Binding-site contacts:
Ligand atom N2 contacts residue MET114 of chain 22.A at 3.6 Å.
Ligand atom C3 contacts residue GLU28 of chain 5.A at 3.8 Å.
Ligand atom OP6 contacts residue ARG106 of chain 19.A at 2.8 Å (salt-bridge).
Ligand atom OP4 contacts residue ARG106 of chain 19.A at 3.8 Å.
Ligand atom C6 contacts residue HIS183 of chain 22.A at 3.6 Å.
Ligand atom N1 contacts residue MN1 of chain 5.B at 2.3 Å.
Ligand atom C6 contacts residue MN1 of chain 5.B at 3.1 Å.
Ligand atom C3 contacts residue MN1 of chain 22.C at 3.2 Å.
Ligand atom C4 contacts residue MN1 of chain 22.C at 3.0 Å.
Ligand atom N1 contacts residue HIS80 of chain 5.A at 3.4 Å (h-bond).
Ligand atom O3 contacts residue GLU187 of chain 22.A at 2.7 Å (salt-bridge).
Ligand atom N1 contacts residue MET114 of chain 22.A at 3.5 Å.
Ligand atom C6 contacts residue HIS184 of chain 22.A at 3.7 Å.
Ligand atom C5 contacts residue MET114 of chain 22.A at 3.6 Å (hydrophobic).
Ligand atom N1 contacts residue GLU84 of chain 5.A at 3.2 Å (salt-bridge).
Ligand atom C5 contacts residue GLU84 of chain 5.A at 3.6 Å.
Ligand atom OP1 contacts residue GLU187 of chain 22.A at 3.6 Å (salt-bridge).
Ligand atom OP4 contacts residue LYS191 of chain 22.A at 3.8 Å.
Ligand atom OP4 contacts residue HIS62 of chain 22.A at 3.2 Å (h-bond).
Ligand atom C2 contacts residue GLU28 of chain 5.A at 3.8 Å.
Ligand atom N2 contacts residue MN1 of chain 22.C at 2.2 Å.
Ligand atom N2 contacts residue HIS183 of chain 22.A at 3.2 Å (h-bond).
Ligand atom O2 contacts residue GLU28 of chain 5.A at 3.0 Å (salt-bridge).
Ligand atom C4 contacts residue HIS81 of chain 5.A at 3.4 Å.
Ligand atom OP5 contacts residue ARG106 of chain 19.A at 3.9 Å.
Ligand atom OP6 contacts residue LYS191 of chain 22.A at 3.2 Å (salt-bridge).
Ligand atom C6 contacts residue MET114 of chain 22.A at 3.4 Å (hydrophobic).
Ligand atom N1 contacts residue HIS184 of chain 22.A at 3.5 Å (h-bond).
Ligand atom O3 contacts residue HIS81 of chain 5.A at 3.5 Å (h-bond).
Ligand atom C3 contacts residue GLU187 of chain 22.A at 3.9 Å.
Ligand atom C6 contacts residue HIS80 of chain 5.A at 3.3 Å.
Ligand atom N2 contacts residue HIS81 of chain 5.A at 2.9 Å (h-bond).
Ligand atom N2 contacts residue GLU187 of chain 22.A at 3.3 Å (salt-bridge).
Ligand atom C4 contacts residue MET114 of chain 22.A at 3.7 Å (hydrophobic).
Ligand atom O3 contacts residue HIS54 of chain 22.A at 3.3 Å (h-bond).
Ligand atom C6 contacts residue MN1 of chain 22.C at 3.4 Å.
Ligand atom C3 contacts residue HIS81 of chain 5.A at 3.3 Å.
Ligand atom O3 contacts residue MN1 of chain 22.C at 2.5 Å.
Ligand atom C5 contacts residue MN1 of chain 5.B at 3.5 Å.
Ligand atom P contacts residue ARG106 of chain 19.A at 3.6 Å.

This protein binds this small molecule.
Small molecule (SMILES): O=P(O)(O)OC[C@@H](O)[C@@H](O)c1cnc[nH]1

Sequence of chain 22.A:
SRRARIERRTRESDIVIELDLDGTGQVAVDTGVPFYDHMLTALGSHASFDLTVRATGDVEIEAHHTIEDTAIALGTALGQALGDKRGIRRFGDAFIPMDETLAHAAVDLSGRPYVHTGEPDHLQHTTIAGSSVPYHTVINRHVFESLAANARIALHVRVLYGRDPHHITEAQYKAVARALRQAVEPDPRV

Sequence of chain 19.A:
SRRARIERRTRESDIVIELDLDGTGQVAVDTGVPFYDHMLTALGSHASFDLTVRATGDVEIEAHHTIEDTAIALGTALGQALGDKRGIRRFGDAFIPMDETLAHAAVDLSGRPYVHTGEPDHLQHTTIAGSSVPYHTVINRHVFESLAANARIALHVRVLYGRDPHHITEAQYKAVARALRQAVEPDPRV

Sequence of chain 5.A:
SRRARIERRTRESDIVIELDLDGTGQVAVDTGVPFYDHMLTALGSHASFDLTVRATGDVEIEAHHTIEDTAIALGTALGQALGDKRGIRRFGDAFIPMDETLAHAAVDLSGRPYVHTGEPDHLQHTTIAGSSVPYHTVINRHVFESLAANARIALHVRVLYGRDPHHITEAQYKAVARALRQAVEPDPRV